Sequence of chain 1.B:
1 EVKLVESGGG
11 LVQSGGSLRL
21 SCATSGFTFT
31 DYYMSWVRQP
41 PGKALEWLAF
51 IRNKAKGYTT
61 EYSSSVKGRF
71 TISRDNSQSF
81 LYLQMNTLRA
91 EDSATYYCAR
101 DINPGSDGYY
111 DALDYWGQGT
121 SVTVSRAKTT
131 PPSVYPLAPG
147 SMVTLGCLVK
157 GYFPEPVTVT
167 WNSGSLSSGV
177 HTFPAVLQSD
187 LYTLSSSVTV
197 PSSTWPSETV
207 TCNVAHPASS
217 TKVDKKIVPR

Binding-site contacts:
Ligand atom C8 contacts residue ASN31 of chain 1.A at 3.4 Å.
Ligand atom C3 contacts residue PRO104 of chain 1.B at 4.0 Å (hydrophobic).
Ligand atom C5 contacts residue SER97 of chain 1.A at 3.3 Å.
Ligand atom C4 contacts residue ARG101 of chain 1.A at 3.9 Å.
Ligand atom C4 contacts residue ILE102 of chain 1.B at 3.6 Å (hydrophobic).
Ligand atom O5 contacts residue ARG101 of chain 1.A at 3.5 Å (salt-bridge).
Ligand atom O7 contacts residue ASN31 of chain 1.A at 3.4 Å (h-bond).
Ligand atom O5 contacts residue LYS56 of chain 1.B at 3.1 Å (salt-bridge).
Ligand atom C1 contacts residue ARG52 of chain 1.B at 3.7 Å.
Ligand atom O4 contacts residue ASP111 of chain 1.B at 2.6 Å (salt-bridge).
Ligand atom O8 contacts residue TYR98 of chain 1.A at 4.0 Å.
Ligand atom O1B contacts residue ARG52 of chain 1.B at 2.9 Å (salt-bridge).
Ligand atom O8 contacts residue ARG33 of chain 1.A at 2.5 Å (salt-bridge).
Ligand atom O1B contacts residue TYR33 of chain 1.B at 2.7 Å (h-bond).
Ligand atom O5 contacts residue TYR98 of chain 1.A at 3.3 Å (h-bond).
Ligand atom O7 contacts residue TYR98 of chain 1.A at 2.9 Å (h-bond).
Ligand atom C8 contacts residue ARG33 of chain 1.A at 3.8 Å.
Ligand atom C4 contacts residue ASP111 of chain 1.B at 3.4 Å.
Ligand atom O4 contacts residue ARG101 of chain 1.A at 2.9 Å (salt-bridge).
Ligand atom C1 contacts residue TYR33 of chain 1.B at 3.8 Å (hydrophobic).
Ligand atom C3 contacts residue ILE102 of chain 1.B at 3.7 Å (hydrophobic).
Ligand atom O4 contacts residue TYR98 of chain 1.A at 3.8 Å.
Ligand atom O1A contacts residue PRO104 of chain 1.B at 3.7 Å.
Ligand atom C1 contacts residue LYS56 of chain 1.B at 4.0 Å.
Ligand atom C4 contacts residue SER97 of chain 1.A at 4.0 Å.
Ligand atom C7 contacts residue ASN31 of chain 1.A at 4.0 Å.
Ligand atom O1B contacts residue LYS56 of chain 1.B at 3.1 Å (salt-bridge).
Ligand atom C4 contacts residue TYR98 of chain 1.A at 3.6 Å (hydrophobic).
Ligand atom O4 contacts residue ILE102 of chain 1.B at 3.5 Å.
Ligand atom C5 contacts residue TYR98 of chain 1.A at 3.5 Å (hydrophobic).
Ligand atom O5 contacts residue TYR33 of chain 1.B at 3.5 Å (h-bond).
Ligand atom O6 contacts residue LYS56 of chain 1.B at 3.3 Å (salt-bridge).
Ligand atom O1A contacts residue ARG52 of chain 1.B at 3.1 Å (salt-bridge).
Ligand atom C7 contacts residue TYR98 of chain 1.A at 3.2 Å (hydrophobic).
Ligand atom O5 contacts residue SER97 of chain 1.A at 2.7 Å (h-bond).
Ligand atom O4 contacts residue SER97 of chain 1.A at 3.5 Å (h-bond).
Ligand atom O4 contacts residue TYR33 of chain 1.B at 3.8 Å.
Ligand atom C1 contacts residue PRO104 of chain 1.B at 3.9 Å (hydrophobic).
Ligand atom C3 contacts residue ARG101 of chain 1.A at 3.9 Å.
Ligand atom O8 contacts residue ASN31 of chain 1.A at 3.3 Å (h-bond).

This protein binds this small molecule.
Small molecule (SMILES): C=CCO[C@]1(C(=O)O)C[C@@H](O[C@]2(C(=O)O)C[C@@H](O)[C@@H](O)[C@@H]([C@H](O)CO[C@]3(C(=O)O)C[C@@H](O)[C@@H](O)[C@@H]([C@H](O)CO)O3)O2)[C@@H](O)[C@@H]([C@H](O)CO)O1

Sequence of chain 1.A:
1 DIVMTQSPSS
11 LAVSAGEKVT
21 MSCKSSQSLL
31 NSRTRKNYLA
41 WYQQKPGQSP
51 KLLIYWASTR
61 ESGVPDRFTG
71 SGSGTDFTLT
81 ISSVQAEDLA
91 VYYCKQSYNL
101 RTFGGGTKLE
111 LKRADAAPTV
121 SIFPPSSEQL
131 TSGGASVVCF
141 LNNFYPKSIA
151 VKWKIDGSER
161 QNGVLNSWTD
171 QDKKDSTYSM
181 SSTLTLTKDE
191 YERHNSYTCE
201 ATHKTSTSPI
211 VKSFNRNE